The protein below binds the small molecule below.
Small molecule (SMILES): CC(=O)N[C@H]1[C@H](O[C@H]2[C@H](O)[C@@H](NC(C)=O)CO[C@@H]2CO)O[C@H](CO)[C@@H](O[C@H]2O[C@H](CO)[C@@H](O)[C@H](O)[C@@H]2O)[C@@H]1O

Sequence of chain 1.B:
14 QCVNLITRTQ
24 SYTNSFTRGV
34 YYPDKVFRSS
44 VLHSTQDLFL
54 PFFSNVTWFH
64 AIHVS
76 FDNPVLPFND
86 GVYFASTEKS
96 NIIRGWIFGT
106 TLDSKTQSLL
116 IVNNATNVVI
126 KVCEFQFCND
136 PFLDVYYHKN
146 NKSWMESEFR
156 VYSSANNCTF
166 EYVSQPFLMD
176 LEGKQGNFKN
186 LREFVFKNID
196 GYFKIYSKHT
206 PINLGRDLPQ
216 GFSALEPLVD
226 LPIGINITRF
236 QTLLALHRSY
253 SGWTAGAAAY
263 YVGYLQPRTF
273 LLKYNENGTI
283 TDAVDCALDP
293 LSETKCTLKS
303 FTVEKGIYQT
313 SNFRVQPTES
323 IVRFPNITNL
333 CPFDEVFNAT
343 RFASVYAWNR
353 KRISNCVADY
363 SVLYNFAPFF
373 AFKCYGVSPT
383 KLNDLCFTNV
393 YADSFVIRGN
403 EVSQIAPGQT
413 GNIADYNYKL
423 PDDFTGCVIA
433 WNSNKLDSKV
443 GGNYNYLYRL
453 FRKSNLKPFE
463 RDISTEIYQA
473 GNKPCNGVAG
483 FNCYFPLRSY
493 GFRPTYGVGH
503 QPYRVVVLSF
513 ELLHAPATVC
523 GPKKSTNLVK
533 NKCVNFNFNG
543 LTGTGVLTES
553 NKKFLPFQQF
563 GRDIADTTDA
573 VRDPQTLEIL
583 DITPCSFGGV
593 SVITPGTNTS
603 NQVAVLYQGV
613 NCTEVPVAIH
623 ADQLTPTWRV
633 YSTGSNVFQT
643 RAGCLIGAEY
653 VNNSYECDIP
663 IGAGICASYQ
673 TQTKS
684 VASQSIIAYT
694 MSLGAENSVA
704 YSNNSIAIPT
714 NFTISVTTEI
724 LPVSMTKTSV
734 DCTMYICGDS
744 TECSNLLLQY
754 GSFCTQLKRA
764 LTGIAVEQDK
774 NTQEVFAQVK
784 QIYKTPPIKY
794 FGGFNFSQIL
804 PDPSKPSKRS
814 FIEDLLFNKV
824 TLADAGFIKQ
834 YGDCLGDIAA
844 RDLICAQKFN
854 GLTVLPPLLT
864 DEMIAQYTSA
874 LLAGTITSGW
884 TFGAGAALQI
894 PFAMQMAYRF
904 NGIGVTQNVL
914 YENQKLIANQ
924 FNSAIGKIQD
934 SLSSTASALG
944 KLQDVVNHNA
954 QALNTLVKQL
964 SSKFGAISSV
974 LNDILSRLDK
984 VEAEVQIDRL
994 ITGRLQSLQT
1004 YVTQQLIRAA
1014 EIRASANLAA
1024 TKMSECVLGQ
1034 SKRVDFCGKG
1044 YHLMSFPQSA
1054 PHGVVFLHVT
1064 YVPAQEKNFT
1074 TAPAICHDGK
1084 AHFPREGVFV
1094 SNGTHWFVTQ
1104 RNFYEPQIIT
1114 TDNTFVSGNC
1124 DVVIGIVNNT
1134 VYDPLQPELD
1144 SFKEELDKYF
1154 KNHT

Binding-site contacts:
Ligand atom N2 contacts residue ASN1131 of chain 1.B at 2.8 Å (h-bond).
Ligand atom C1 contacts residue ASN1131 of chain 1.B at 1.5 Å.
Ligand atom O7 contacts residue ASN1131 of chain 1.B at 3.4 Å (h-bond).
Ligand atom C2 contacts residue ASN1131 of chain 1.B at 2.5 Å.
Ligand atom C3 contacts residue ASN1131 of chain 1.B at 3.8 Å.
Ligand atom C7 contacts residue ASN1131 of chain 1.B at 3.3 Å.
Ligand atom C8 contacts residue ASN1131 of chain 1.B at 4.3 Å.
Ligand atom C5 contacts residue ASN1131 of chain 1.B at 3.7 Å.
Ligand atom O5 contacts residue ASN1131 of chain 1.B at 2.5 Å (h-bond).
Ligand atom C4 contacts residue ASN1131 of chain 1.B at 4.3 Å.